Sequence of chain 1.D:
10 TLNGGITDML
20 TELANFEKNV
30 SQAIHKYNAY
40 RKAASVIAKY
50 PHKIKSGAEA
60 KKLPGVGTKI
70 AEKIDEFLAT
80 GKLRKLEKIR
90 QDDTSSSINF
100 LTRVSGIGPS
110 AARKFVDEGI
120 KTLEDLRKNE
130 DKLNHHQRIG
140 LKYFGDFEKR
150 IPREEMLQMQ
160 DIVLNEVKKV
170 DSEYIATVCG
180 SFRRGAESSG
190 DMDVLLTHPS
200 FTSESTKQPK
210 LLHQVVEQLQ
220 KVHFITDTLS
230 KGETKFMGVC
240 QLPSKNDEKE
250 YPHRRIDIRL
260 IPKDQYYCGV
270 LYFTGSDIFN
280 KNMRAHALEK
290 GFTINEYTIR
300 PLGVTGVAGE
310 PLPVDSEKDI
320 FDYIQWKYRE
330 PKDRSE

This small molecule binds to this protein.
Small molecule (SMILES): Cc1cn([C@H]2C[C@H](O[P](=O)(O)OC[C@H]3O[C@@H](n4ccc(N)nc4=O)C[C@@H]3O[P](=O)(O)OC[C@H]3O[C@@H](n4cnc5c(=O)nc(N)[nH]c54)C[C@@H]3O[P](=O)(O)OC[C@H]3O[C@@H](n4cnc5c(=O)nc(N)[nH]c54)C[C@@H]3O)[C@@H](CO[P](=O)(O)O[C@H]3C[C@H](n4cnc5c(=O)nc(N)[nH]c54)O[C@@H]3COP(=O)(O)O)O2)c(=O)[nH]c1=O

Binding-site contacts:
Ligand atom OP1 contacts residue LEU62 of chain 1.D at 3.7 Å.
Ligand atom OP1 contacts residue ILE69 of chain 1.D at 3.0 Å (h-bond).
Ligand atom P contacts residue LYS68 of chain 1.D at 3.4 Å.
Ligand atom OP1 contacts residue LYS68 of chain 1.D at 3.6 Å (salt-bridge).
Ligand atom O3' contacts residue ILE69 of chain 1.D at 3.5 Å.
Ligand atom O5' contacts residue GLY66 of chain 1.D at 3.6 Å.
Ligand atom OP2 contacts residue LYS68 of chain 1.D at 3.2 Å.
Ligand atom O4' contacts residue ALA38 of chain 1.D at 3.5 Å.
Ligand atom N1 contacts residue HIS34 of chain 1.D at 3.8 Å.
Ligand atom C3' contacts residue LYS68 of chain 1.D at 3.8 Å.
Ligand atom P contacts residue ILE69 of chain 1.D at 3.8 Å.
Ligand atom OP1 contacts residue NA1 of chain 1.J at 2.6 Å (h-bond).
Ligand atom OP1 contacts residue THR67 of chain 1.D at 3.5 Å (h-bond).
Ligand atom OP2 contacts residue GLY66 of chain 1.D at 3.7 Å.
Ligand atom OP1 contacts residue PRO63 of chain 1.D at 3.6 Å.
Ligand atom P contacts residue GLY66 of chain 1.D at 3.7 Å.
Ligand atom O3' contacts residue GLY66 of chain 1.D at 3.8 Å.
Ligand atom C5' contacts residue TYR39 of chain 1.D at 3.4 Å (hydrophobic).
Ligand atom O3' contacts residue GLY64 of chain 1.D at 3.4 Å.
Ligand atom O3' contacts residue VAL65 of chain 1.D at 3.8 Å.
Ligand atom OP2 contacts residue THR67 of chain 1.D at 3.8 Å.
Ligand atom OP1 contacts residue LYS68 of chain 1.D at 2.7 Å (salt-bridge).
Ligand atom C5' contacts residue GLY66 of chain 1.D at 3.4 Å.
Ligand atom O5' contacts residue LYS35 of chain 1.D at 3.6 Å.
Ligand atom OP2 contacts residue LYS35 of chain 1.D at 3.5 Å (salt-bridge).
Ligand atom C4' contacts residue GLY64 of chain 1.D at 3.3 Å.
Ligand atom OP3 contacts residue LYS35 of chain 1.D at 2.7 Å (salt-bridge).
Ligand atom O6 contacts residue HIS34 of chain 1.D at 3.8 Å.
Ligand atom C3' contacts residue GLY66 of chain 1.D at 3.6 Å.
Ligand atom OP1 contacts residue VAL65 of chain 1.D at 3.7 Å.
Ligand atom P contacts residue GLY64 of chain 1.D at 3.8 Å.
Ligand atom O3' contacts residue LYS68 of chain 1.D at 3.8 Å.
Ligand atom OP1 contacts residue GLY64 of chain 1.D at 3.0 Å (h-bond).
Ligand atom N3 contacts residue ALA38 of chain 1.D at 3.6 Å.
Ligand atom P contacts residue LYS35 of chain 1.D at 3.6 Å.
Ligand atom OP2 contacts residue LYS68 of chain 1.D at 3.2 Å (salt-bridge).
Ligand atom C5' contacts residue GLY64 of chain 1.D at 3.3 Å.
Ligand atom OP1 contacts residue GLY66 of chain 1.D at 2.7 Å (h-bond).
Ligand atom P contacts residue NA1 of chain 1.J at 3.8 Å.
Ligand atom P contacts residue LYS68 of chain 1.D at 3.8 Å.